Sequence of chain 1.F:
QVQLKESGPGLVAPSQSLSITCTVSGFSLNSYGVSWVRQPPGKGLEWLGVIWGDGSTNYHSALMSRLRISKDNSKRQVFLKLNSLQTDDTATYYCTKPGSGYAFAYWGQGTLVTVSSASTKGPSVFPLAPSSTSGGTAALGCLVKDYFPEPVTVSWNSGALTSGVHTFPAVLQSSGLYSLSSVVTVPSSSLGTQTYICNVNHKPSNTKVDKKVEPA

The small molecule below binds the protein below.
Small molecule (SMILES): CC(=O)N[C@H]1[C@H](O[C@H]2[C@@H](O)[C@@H](CO)O[C@H](O[C@@H]3[C@H](O)[C@@H](O)[C@H](O[C@H]4[C@H](O)[C@@H](O)[C@H](O)O[C@@H]4CO)O[C@@H]3CO)[C@@H]2O)O[C@H](CO)[C@H](O)[C@@H]1O[C@@H]1O[C@H](CO)[C@H](O)[C@H](O[C@]2(C(=O)O)C[C@H](O)[C@@H](NC(C)=O)[C@H]([C@H](O)[C@H](O)CO)O2)[C@H]1O

Sequence of chain 1.E:
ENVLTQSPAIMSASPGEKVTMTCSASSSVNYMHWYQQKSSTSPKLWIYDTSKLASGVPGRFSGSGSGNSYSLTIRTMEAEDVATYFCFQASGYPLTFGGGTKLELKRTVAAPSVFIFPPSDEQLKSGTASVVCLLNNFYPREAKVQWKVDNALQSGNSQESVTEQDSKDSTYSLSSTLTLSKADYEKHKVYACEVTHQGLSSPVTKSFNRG

Binding-site contacts:
Ligand atom C4 contacts residue TYR93 of chain 1.E at 3.6 Å (hydrophobic).
Ligand atom N2 contacts residue TYR102 of chain 1.F at 3.6 Å.
Ligand atom C6 contacts residue ALA90 of chain 1.E at 3.7 Å (hydrophobic).
Ligand atom C4 contacts residue TYR31 of chain 1.E at 3.6 Å (hydrophobic).
Ligand atom O2 contacts residue GLY101 of chain 1.F at 3.4 Å.
Ligand atom O4 contacts residue TYR93 of chain 1.E at 3.1 Å (h-bond).
Ligand atom C5 contacts residue TRP52 of chain 1.F at 3.7 Å (hydrophobic).
Ligand atom O1A contacts residue GLY53 of chain 1.F at 3.0 Å (h-bond).
Ligand atom O4 contacts residue SER91 of chain 1.E at 3.4 Å.
Ligand atom O1A contacts residue SER31 of chain 1.F at 3.5 Å (h-bond).
Ligand atom O4 contacts residue ALA90 of chain 1.E at 3.0 Å (h-bond).
Ligand atom C4 contacts residue ALA90 of chain 1.E at 3.5 Å (hydrophobic).
Ligand atom N5 contacts residue SER31 of chain 1.F at 3.1 Å (h-bond).
Ligand atom O8 contacts residue TRP52 of chain 1.F at 3.3 Å.
Ligand atom O8 contacts residue GLY33 of chain 1.F at 3.4 Å (h-bond).
Ligand atom C4 contacts residue TRP52 of chain 1.F at 3.7 Å (hydrophobic).
Ligand atom O1B contacts residue GLY53 of chain 1.F at 3.6 Å (h-bond).
Ligand atom O1B contacts residue ASP54 of chain 1.F at 3.1 Å (salt-bridge).
Ligand atom O2 contacts residue ASP49 of chain 1.E at 2.7 Å (salt-bridge).
Ligand atom O6 contacts residue ALA90 of chain 1.E at 3.7 Å.
Ligand atom O1A contacts residue TRP52 of chain 1.F at 3.6 Å.
Ligand atom C6 contacts residue TYR93 of chain 1.E at 3.4 Å (hydrophobic).
Ligand atom O6 contacts residue HIS33 of chain 1.E at 2.8 Å (h-bond).
Ligand atom O3 contacts residue GLY101 of chain 1.F at 3.8 Å.
Ligand atom O3 contacts residue ASP49 of chain 1.E at 2.8 Å (salt-bridge).
Ligand atom C6 contacts residue ALA90 of chain 1.E at 3.7 Å (hydrophobic).
Ligand atom C5 contacts residue SER31 of chain 1.F at 3.5 Å.
Ligand atom C6 contacts residue SER31 of chain 1.F at 3.4 Å.
Ligand atom C11 contacts residue TYR32 of chain 1.F at 3.5 Å (hydrophobic).
Ligand atom C1 contacts residue GLY53 of chain 1.F at 3.7 Å.
Ligand atom O6 contacts residue TRP52 of chain 1.F at 3.7 Å.
Ligand atom O5 contacts residue TYR31 of chain 1.E at 3.6 Å.
Ligand atom O6 contacts residue ALA90 of chain 1.E at 3.1 Å (h-bond).
Ligand atom O6 contacts residue GLY101 of chain 1.F at 2.6 Å (h-bond).
Ligand atom C4 contacts residue SER31 of chain 1.F at 3.5 Å.
Ligand atom O9 contacts residue PRO98 of chain 1.F at 3.1 Å (h-bond).
Ligand atom C3 contacts residue ASP49 of chain 1.E at 3.2 Å.
Ligand atom O9 contacts residue TYR32 of chain 1.F at 3.4 Å.
Ligand atom O2 contacts residue TYR102 of chain 1.F at 3.5 Å.
Ligand atom C8 contacts residue TYR102 of chain 1.F at 3.5 Å (hydrophobic).